Binding-site contacts:
Ligand atom C5 contacts residue LEU218 of chain 1.B at 4.0 Å (hydrophobic).
Ligand atom O2 contacts residue SER214 of chain 1.B at 3.9 Å.
Ligand atom O1 contacts residue LEU355 of chain 1.B at 3.5 Å.
Ligand atom C3 contacts residue PHE303 of chain 1.B at 3.9 Å (hydrophobic).
Ligand atom C9 contacts residue LEU213 of chain 1.B at 3.2 Å (hydrophobic).
Ligand atom N1 contacts residue LEU218 of chain 1.B at 3.8 Å.
Ligand atom C8 contacts residue ASP215 of chain 1.B at 4.1 Å.
Ligand atom O2 contacts residue LEU218 of chain 1.B at 3.8 Å.
Ligand atom C1 contacts residue VAL220 of chain 1.B at 3.7 Å (hydrophobic).
Ligand atom C4 contacts residue PHE303 of chain 1.B at 3.6 Å (hydrophobic).
Ligand atom C1 contacts residue LEU40 of chain 1.B at 3.8 Å (hydrophobic).
Ligand atom C12 contacts residue SER381 of chain 1.B at 4.0 Å.
Ligand atom C3 contacts residue LEU355 of chain 1.B at 3.8 Å (hydrophobic).
Ligand atom C10 contacts residue ASP215 of chain 1.B at 3.9 Å.
Ligand atom C8 contacts residue LEU218 of chain 1.B at 3.6 Å (hydrophobic).
Ligand atom C11 contacts residue ASP215 of chain 1.B at 3.4 Å.
Ligand atom C3 contacts residue LEU295 of chain 1.B at 3.9 Å (hydrophobic).
Ligand atom C10 contacts residue LEU218 of chain 1.B at 4.1 Å (hydrophobic).
Ligand atom O1 contacts residue LEU213 of chain 1.B at 3.8 Å.
Ligand atom C2 contacts residue LEU213 of chain 1.B at 4.1 Å (hydrophobic).
Ligand atom C12 contacts residue GLN382 of chain 1.B at 3.8 Å.
Ligand atom C2 contacts residue LEU355 of chain 1.B at 3.6 Å (hydrophobic).
Ligand atom C6 contacts residue LEU218 of chain 1.B at 3.3 Å (hydrophobic).
Ligand atom C6 contacts residue LEU295 of chain 1.B at 3.8 Å (hydrophobic).
Ligand atom C10 contacts residue LEU213 of chain 1.B at 3.8 Å (hydrophobic).
Ligand atom O2 contacts residue LEU213 of chain 1.B at 3.8 Å.
Ligand atom C7 contacts residue LEU218 of chain 1.B at 3.5 Å (hydrophobic).
Ligand atom CL1 contacts residue TYR300 of chain 1.B at 3.4 Å.
Ligand atom CL1 contacts residue ASP299 of chain 1.B at 3.3 Å.
Ligand atom C5 contacts residue LEU295 of chain 1.B at 3.6 Å (hydrophobic).
Ligand atom C4 contacts residue LEU355 of chain 1.B at 4.1 Å (hydrophobic).
Ligand atom C11 contacts residue ALA219 of chain 1.B at 3.3 Å (hydrophobic).
Ligand atom CL1 contacts residue ALA294 of chain 1.B at 3.9 Å.
Ligand atom CL1 contacts residue LEU295 of chain 1.B at 3.9 Å.
Ligand atom C11 contacts residue LEU218 of chain 1.B at 2.7 Å (hydrophobic).
Ligand atom O2 contacts residue ASP215 of chain 1.B at 3.2 Å.
Ligand atom C1 contacts residue LEU355 of chain 1.B at 3.6 Å (hydrophobic).
Ligand atom CL1 contacts residue GLY298 of chain 1.B at 3.4 Å.
Ligand atom C4 contacts residue LEU295 of chain 1.B at 3.7 Å (hydrophobic).
Ligand atom C7 contacts residue LEU295 of chain 1.B at 4.1 Å (hydrophobic).

Sequence of chain 1.B:
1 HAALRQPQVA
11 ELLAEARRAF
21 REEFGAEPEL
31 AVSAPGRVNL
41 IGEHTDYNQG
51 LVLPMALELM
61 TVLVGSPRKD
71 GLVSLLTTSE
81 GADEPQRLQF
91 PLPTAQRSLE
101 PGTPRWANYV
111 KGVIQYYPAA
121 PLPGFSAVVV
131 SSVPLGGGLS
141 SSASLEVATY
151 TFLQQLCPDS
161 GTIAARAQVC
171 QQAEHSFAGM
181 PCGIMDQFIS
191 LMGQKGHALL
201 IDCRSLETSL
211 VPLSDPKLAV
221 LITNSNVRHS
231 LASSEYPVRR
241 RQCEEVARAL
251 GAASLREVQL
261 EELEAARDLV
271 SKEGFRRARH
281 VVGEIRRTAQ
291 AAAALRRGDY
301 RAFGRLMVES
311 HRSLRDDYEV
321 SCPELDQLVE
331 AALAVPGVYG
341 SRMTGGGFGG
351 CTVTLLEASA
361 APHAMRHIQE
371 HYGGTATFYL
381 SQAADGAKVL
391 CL

The small molecule below binds the protein below.
Small molecule (SMILES): COc1ccc(Cl)cc1C(=O)NCC(C)C